The protein below binds the small molecule below.
Small molecule (SMILES): CCOC(=O)CC1(n2cc(C#CCNS(=O)(=O)C3CC3)c(N)nc2=O)COC1

Sequence of chain 1.B:
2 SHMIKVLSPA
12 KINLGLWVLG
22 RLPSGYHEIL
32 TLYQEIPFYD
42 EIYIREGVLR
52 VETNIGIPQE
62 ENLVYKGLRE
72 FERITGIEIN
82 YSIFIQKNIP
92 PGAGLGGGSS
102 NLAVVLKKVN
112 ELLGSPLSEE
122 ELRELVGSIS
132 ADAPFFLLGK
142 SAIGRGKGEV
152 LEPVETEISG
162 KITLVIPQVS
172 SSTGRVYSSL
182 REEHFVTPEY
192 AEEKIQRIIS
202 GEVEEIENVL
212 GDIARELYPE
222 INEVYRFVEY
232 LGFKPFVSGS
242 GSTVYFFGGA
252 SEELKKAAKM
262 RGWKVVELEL

Binding-site contacts:
Ligand atom CBA contacts residue TYR178 of chain 1.B at 3.7 Å (hydrophobic).
Ligand atom CAJ contacts residue LYS148 of chain 1.B at 3.1 Å.
Ligand atom CAK contacts residue LYS148 of chain 1.B at 3.3 Å.
Ligand atom NAD contacts residue TYR27 of chain 1.B at 3.4 Å.
Ligand atom CAJ contacts residue ALA132 of chain 1.B at 3.8 Å (hydrophobic).
Ligand atom OAN contacts residue HIS28 of chain 1.B at 3.3 Å (h-bond).
Ligand atom NAH contacts residue ASP133 of chain 1.B at 3.0 Å (salt-bridge).
Ligand atom SAG contacts residue ASP133 of chain 1.B at 3.0 Å (salt-bridge).
Ligand atom CAM contacts residue TYR27 of chain 1.B at 3.4 Å (hydrophobic).
Ligand atom NAR contacts residue TYR27 of chain 1.B at 3.8 Å.
Ligand atom OAB contacts residue LYS12 of chain 1.B at 3.9 Å.
Ligand atom OAP contacts residue ASP133 of chain 1.B at 3.5 Å (salt-bridge).
Ligand atom OAB contacts residue ASP133 of chain 1.B at 2.3 Å (salt-bridge).
Ligand atom NAR contacts residue TYR178 of chain 1.B at 3.8 Å.
Ligand atom OAP contacts residue ASN14 of chain 1.B at 2.5 Å (h-bond).
Ligand atom NAD contacts residue HIS28 of chain 1.B at 3.3 Å (h-bond).
Ligand atom OAN contacts residue TYR27 of chain 1.B at 3.3 Å.
Ligand atom NAH contacts residue TYR34 of chain 1.B at 3.0 Å (h-bond).
Ligand atom NAH contacts residue ILE30 of chain 1.B at 3.5 Å.
Ligand atom CAC contacts residue TYR178 of chain 1.B at 3.5 Å (hydrophobic).
Ligand atom CAE contacts residue GLY240 of chain 1.B at 3.6 Å.
Ligand atom OAP contacts residue TYR34 of chain 1.B at 3.3 Å.
Ligand atom OAZ contacts residue TYR178 of chain 1.B at 3.3 Å.
Ligand atom CAC contacts residue TYR27 of chain 1.B at 3.6 Å (hydrophobic).
Ligand atom NAA contacts residue ILE30 of chain 1.B at 3.8 Å.
Ligand atom CAO contacts residue TYR178 of chain 1.B at 3.3 Å (hydrophobic).
Ligand atom OAP contacts residue LYS12 of chain 1.B at 3.9 Å.
Ligand atom NAA contacts residue HIS28 of chain 1.B at 2.9 Å (h-bond).
Ligand atom NAA contacts residue LYS148 of chain 1.B at 3.0 Å (salt-bridge).
Ligand atom OAZ contacts residue GLY175 of chain 1.B at 3.8 Å.
Ligand atom CAQ contacts residue TYR178 of chain 1.B at 3.9 Å (hydrophobic).
Ligand atom CAS contacts residue THR174 of chain 1.B at 3.1 Å.
Ligand atom CAF contacts residue LEU17 of chain 1.B at 3.5 Å (hydrophobic).
Ligand atom CAI contacts residue ASP133 of chain 1.B at 2.8 Å.
Ligand atom CAI contacts residue TYR34 of chain 1.B at 3.4 Å (hydrophobic).
Ligand atom CAS contacts residue TYR178 of chain 1.B at 3.2 Å (hydrophobic).
Ligand atom CAI contacts residue LYS148 of chain 1.B at 3.5 Å.
Ligand atom CAL contacts residue TYR178 of chain 1.B at 3.5 Å (hydrophobic).
Ligand atom OAZ contacts residue THR174 of chain 1.B at 3.8 Å.
Ligand atom CAC contacts residue HIS28 of chain 1.B at 3.6 Å.